Sequence of chain 2.E:
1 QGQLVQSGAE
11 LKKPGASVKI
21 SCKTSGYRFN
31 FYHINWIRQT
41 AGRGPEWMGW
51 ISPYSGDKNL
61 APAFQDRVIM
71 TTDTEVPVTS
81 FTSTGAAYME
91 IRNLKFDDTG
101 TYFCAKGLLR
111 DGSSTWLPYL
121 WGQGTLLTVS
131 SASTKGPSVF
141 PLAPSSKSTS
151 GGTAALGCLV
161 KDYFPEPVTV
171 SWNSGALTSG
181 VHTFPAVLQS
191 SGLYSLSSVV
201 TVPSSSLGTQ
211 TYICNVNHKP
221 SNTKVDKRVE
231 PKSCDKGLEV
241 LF

A protein and the small-molecule ligand that binds it are described below.
Small molecule (SMILES): CC(=O)N[C@H]1[C@H](O[C@H]2[C@H](O)[C@@H](NC(C)=O)CO[C@@H]2CO)O[C@H](CO)[C@@H](O)[C@@H]1O

Sequence of chain 2.A:
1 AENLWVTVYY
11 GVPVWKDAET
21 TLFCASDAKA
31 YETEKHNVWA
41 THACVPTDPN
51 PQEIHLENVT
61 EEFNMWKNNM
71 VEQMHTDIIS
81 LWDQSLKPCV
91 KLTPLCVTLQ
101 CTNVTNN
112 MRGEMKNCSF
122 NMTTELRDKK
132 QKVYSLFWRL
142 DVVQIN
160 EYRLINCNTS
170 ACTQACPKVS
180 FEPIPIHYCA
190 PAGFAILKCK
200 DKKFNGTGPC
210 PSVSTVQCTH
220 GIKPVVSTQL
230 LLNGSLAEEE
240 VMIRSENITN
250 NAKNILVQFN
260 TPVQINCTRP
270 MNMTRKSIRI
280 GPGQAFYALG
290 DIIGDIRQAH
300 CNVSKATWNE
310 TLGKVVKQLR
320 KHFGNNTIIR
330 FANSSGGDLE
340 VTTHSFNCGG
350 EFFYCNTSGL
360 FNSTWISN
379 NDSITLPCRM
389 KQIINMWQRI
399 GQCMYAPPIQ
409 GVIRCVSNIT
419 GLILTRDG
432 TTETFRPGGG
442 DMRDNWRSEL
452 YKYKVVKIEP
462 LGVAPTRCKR

Binding-site contacts:
Ligand atom C3 contacts residue ASN204 of chain 2.A at 3.8 Å.
Ligand atom C8 contacts residue GLU245 of chain 2.A at 4.1 Å.
Ligand atom O7 contacts residue ASN204 of chain 2.A at 3.1 Å (h-bond).
Ligand atom O6 contacts residue ASN204 of chain 2.A at 3.9 Å.
Ligand atom C1 contacts residue ASN204 of chain 2.A at 1.4 Å.
Ligand atom C7 contacts residue PRO77 of chain 2.E at 4.3 Å (hydrophobic).
Ligand atom C8 contacts residue SER244 of chain 2.A at 3.2 Å.
Ligand atom C7 contacts residue ASN204 of chain 2.A at 3.2 Å.
Ligand atom O5 contacts residue THR206 of chain 2.A at 4.0 Å.
Ligand atom C8 contacts residue PRO77 of chain 2.E at 3.3 Å (hydrophobic).
Ligand atom C8 contacts residue ASN204 of chain 2.A at 4.4 Å.
Ligand atom C1 contacts residue THR206 of chain 2.A at 3.9 Å.
Ligand atom C6 contacts residue ASN204 of chain 2.A at 4.4 Å.
Ligand atom O5 contacts residue ASN204 of chain 2.A at 2.4 Å (h-bond).
Ligand atom O7 contacts residue PRO208 of chain 2.A at 4.4 Å.
Ligand atom N2 contacts residue ASN204 of chain 2.A at 2.9 Å (h-bond).
Ligand atom C5 contacts residue ASN204 of chain 2.A at 3.7 Å.
Ligand atom O6 contacts residue THR206 of chain 2.A at 4.3 Å.
Ligand atom C5 contacts residue THR206 of chain 2.A at 4.1 Å.
Ligand atom C8 contacts residue ILE247 of chain 2.A at 4.3 Å (hydrophobic).
Ligand atom O7 contacts residue ILE247 of chain 2.A at 3.7 Å.
Ligand atom C7 contacts residue ILE247 of chain 2.A at 4.5 Å (hydrophobic).
Ligand atom C7 contacts residue SER244 of chain 2.A at 4.3 Å.
Ligand atom C4 contacts residue ASN204 of chain 2.A at 4.3 Å.
Ligand atom N2 contacts residue THR206 of chain 2.A at 4.5 Å.
Ligand atom C2 contacts residue ASN204 of chain 2.A at 2.5 Å.